The small molecule below binds the protein below.
Small molecule (SMILES): CC(C)=CCC[C@@H](C)[C@H]1CC[C@H]2C3=C(CC[C@]12C)[C@@]1(C)CC[C@H](O)[C@@](C)(C(=O)O)[C@@H]1CC3

Binding-site contacts:
Ligand atom C24 contacts residue LEU127 of chain 1.C at 3.6 Å (hydrophobic).
Ligand atom C2 contacts residue ARG100 of chain 1.C at 3.9 Å.
Ligand atom C27 contacts residue PHE132 of chain 1.C at 3.9 Å (hydrophobic).
Ligand atom OC1 contacts residue GLN22 of chain 1.C at 2.7 Å (h-bond).
Ligand atom C27 contacts residue TRP53 of chain 1.C at 3.4 Å (hydrophobic).
Ligand atom C24 contacts residue PHE132 of chain 1.C at 3.6 Å (hydrophobic).
Ligand atom O3 contacts residue GOL1 of chain 1.H at 2.7 Å (h-bond).
Ligand atom C21 contacts residue VAL136 of chain 1.C at 3.7 Å (hydrophobic).
Ligand atom C15 contacts residue ILE60 of chain 1.C at 4.0 Å (hydrophobic).
Ligand atom C2 contacts residue MET101 of chain 1.C at 3.7 Å (hydrophobic).
Ligand atom C3 contacts residue GLN22 of chain 1.C at 3.3 Å.
Ligand atom OC1 contacts residue ALA63 of chain 1.C at 3.2 Å.
Ligand atom C3 contacts residue GOL1 of chain 1.H at 3.7 Å.
Ligand atom C4A contacts residue TYR23 of chain 1.C at 3.8 Å (hydrophobic).
Ligand atom C15 contacts residue LYS59 of chain 1.C at 3.9 Å.
Ligand atom C4A contacts residue GLN22 of chain 1.C at 3.2 Å.
Ligand atom O3 contacts residue GLN22 of chain 1.C at 3.3 Å (h-bond).
Ligand atom C4 contacts residue GLN22 of chain 1.C at 3.9 Å.
Ligand atom C1 contacts residue VAL97 of chain 1.C at 3.8 Å (hydrophobic).
Ligand atom C19 contacts residue MET101 of chain 1.C at 3.9 Å (hydrophobic).
Ligand atom C26 contacts residue ILE60 of chain 1.C at 3.5 Å (hydrophobic).
Ligand atom C1 contacts residue MET101 of chain 1.C at 3.7 Å (hydrophobic).
Ligand atom C16 contacts residue ILE60 of chain 1.C at 4.0 Å (hydrophobic).
Ligand atom C6 contacts residue TYR113 of chain 1.C at 3.3 Å (hydrophobic).
Ligand atom C25 contacts residue LEU127 of chain 1.C at 3.8 Å (hydrophobic).
Ligand atom C24 contacts residue ILE133 of chain 1.C at 4.0 Å (hydrophobic).
Ligand atom C23 contacts residue ILE60 of chain 1.C at 4.0 Å (hydrophobic).
Ligand atom C27 contacts residue LEU127 of chain 1.C at 3.9 Å (hydrophobic).
Ligand atom C4B contacts residue TYR113 of chain 1.C at 4.0 Å (hydrophobic).
Ligand atom C22 contacts residue LEU127 of chain 1.C at 4.0 Å (hydrophobic).
Ligand atom OC2 contacts residue TYR23 of chain 1.C at 2.9 Å.
Ligand atom C22 contacts residue PHE124 of chain 1.C at 4.0 Å (hydrophobic).
Ligand atom C20 contacts residue PHE124 of chain 1.C at 3.9 Å (hydrophobic).
Ligand atom C4B contacts residue TYR23 of chain 1.C at 3.7 Å (hydrophobic).
Ligand atom C19 contacts residue VAL112 of chain 1.C at 3.6 Å (hydrophobic).
Ligand atom C2 contacts residue GOL1 of chain 1.H at 3.7 Å.
Ligand atom OC2 contacts residue GLN22 of chain 1.C at 3.2 Å (h-bond).
Ligand atom C22 contacts residue ILE133 of chain 1.C at 3.8 Å (hydrophobic).
Ligand atom C14 contacts residue ILE60 of chain 1.C at 4.0 Å (hydrophobic).
Ligand atom C19 contacts residue TYR113 of chain 1.C at 3.6 Å (hydrophobic).

Sequence of chain 1.C:
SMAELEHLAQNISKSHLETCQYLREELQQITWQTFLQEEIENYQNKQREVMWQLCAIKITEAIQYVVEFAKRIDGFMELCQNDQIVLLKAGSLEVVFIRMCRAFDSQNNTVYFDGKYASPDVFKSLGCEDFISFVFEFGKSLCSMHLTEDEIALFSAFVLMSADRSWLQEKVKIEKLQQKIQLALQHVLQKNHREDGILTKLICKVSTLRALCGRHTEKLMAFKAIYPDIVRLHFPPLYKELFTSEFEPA